Sequence of chain 1.B:
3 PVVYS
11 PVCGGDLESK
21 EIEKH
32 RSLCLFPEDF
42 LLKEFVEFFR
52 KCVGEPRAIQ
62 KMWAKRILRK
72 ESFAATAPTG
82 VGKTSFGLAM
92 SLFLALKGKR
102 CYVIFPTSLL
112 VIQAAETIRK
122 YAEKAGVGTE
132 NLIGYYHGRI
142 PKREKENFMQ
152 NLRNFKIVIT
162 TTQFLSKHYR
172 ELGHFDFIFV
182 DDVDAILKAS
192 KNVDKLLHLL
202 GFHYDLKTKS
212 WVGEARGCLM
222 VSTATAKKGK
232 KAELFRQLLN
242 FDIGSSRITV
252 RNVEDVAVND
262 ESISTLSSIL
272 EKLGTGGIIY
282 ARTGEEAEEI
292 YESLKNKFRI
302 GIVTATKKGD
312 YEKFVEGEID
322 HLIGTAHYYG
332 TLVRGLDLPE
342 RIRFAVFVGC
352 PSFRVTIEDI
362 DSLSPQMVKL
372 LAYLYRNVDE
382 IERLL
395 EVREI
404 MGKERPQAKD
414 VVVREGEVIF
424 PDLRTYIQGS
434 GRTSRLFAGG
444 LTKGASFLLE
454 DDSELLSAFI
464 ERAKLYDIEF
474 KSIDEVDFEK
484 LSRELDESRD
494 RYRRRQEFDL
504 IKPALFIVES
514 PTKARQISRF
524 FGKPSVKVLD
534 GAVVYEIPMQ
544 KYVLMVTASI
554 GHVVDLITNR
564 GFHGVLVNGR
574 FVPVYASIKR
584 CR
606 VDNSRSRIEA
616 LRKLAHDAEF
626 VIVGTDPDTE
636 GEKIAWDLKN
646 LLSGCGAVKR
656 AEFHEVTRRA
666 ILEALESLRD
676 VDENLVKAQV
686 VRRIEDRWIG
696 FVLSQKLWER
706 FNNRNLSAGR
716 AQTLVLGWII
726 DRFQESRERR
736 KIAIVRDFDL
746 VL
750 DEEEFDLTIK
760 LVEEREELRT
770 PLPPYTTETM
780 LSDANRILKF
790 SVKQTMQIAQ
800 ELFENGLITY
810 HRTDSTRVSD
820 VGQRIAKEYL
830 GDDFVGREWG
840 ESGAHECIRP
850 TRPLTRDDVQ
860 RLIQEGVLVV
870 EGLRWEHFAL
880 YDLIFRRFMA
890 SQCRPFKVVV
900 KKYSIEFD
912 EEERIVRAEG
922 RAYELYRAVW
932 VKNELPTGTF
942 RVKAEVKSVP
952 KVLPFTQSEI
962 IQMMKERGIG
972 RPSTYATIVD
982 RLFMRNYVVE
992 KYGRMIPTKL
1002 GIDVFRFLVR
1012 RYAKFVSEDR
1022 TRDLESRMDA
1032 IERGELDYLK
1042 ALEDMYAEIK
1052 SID

Binding-site contacts:
Ligand atom N6 contacts residue GLN61 of chain 1.B at 2.7 Å (h-bond).
Ligand atom PA contacts residue THR85 of chain 1.B at 3.7 Å.
Ligand atom O3A contacts residue LYS84 of chain 1.B at 3.8 Å.
Ligand atom C4' contacts residue GLN499 of chain 1.B at 3.2 Å.
Ligand atom PA contacts residue SER86 of chain 1.B at 3.8 Å.
Ligand atom N6 contacts residue GLU56 of chain 1.B at 3.7 Å.
Ligand atom PB contacts residue LYS84 of chain 1.B at 3.9 Å.
Ligand atom N7 contacts residue VAL54 of chain 1.B at 3.8 Å.
Ligand atom O1A contacts residue SER86 of chain 1.B at 2.5 Å (h-bond).
Ligand atom O2G contacts residue GLY81 of chain 1.B at 3.4 Å (h-bond).
Ligand atom N7 contacts residue SER86 of chain 1.B at 3.5 Å (h-bond).
Ligand atom C6 contacts residue VAL54 of chain 1.B at 3.8 Å (hydrophobic).
Ligand atom O2B contacts residue THR85 of chain 1.B at 3.2 Å (h-bond).
Ligand atom N6 contacts residue PRO57 of chain 1.B at 3.9 Å.
Ligand atom C5' contacts residue GLN499 of chain 1.B at 3.5 Å.
Ligand atom C8 contacts residue GLY83 of chain 1.B at 3.5 Å.
Ligand atom C5 contacts residue VAL54 of chain 1.B at 3.4 Å (hydrophobic).
Ligand atom N6 contacts residue PHE50 of chain 1.B at 3.3 Å.
Ligand atom O2B contacts residue LYS84 of chain 1.B at 3.1 Å (salt-bridge).
Ligand atom O2G contacts residue THR80 of chain 1.B at 3.8 Å.
Ligand atom N7 contacts residue GLY83 of chain 1.B at 3.4 Å.
Ligand atom O1G contacts residue ARG498 of chain 1.B at 2.4 Å (salt-bridge).
Ligand atom N9 contacts residue VAL54 of chain 1.B at 3.9 Å.
Ligand atom O1B contacts residue VAL82 of chain 1.B at 2.5 Å (h-bond).
Ligand atom C4 contacts residue VAL54 of chain 1.B at 3.5 Å (hydrophobic).
Ligand atom PB contacts residue VAL82 of chain 1.B at 3.4 Å.
Ligand atom O1G contacts residue GLY81 of chain 1.B at 3.8 Å.
Ligand atom C6 contacts residue PHE50 of chain 1.B at 3.9 Å (hydrophobic).
Ligand atom N7 contacts residue GLN61 of chain 1.B at 3.1 Å (h-bond).
Ligand atom O1A contacts residue THR85 of chain 1.B at 2.8 Å.
Ligand atom C8 contacts residue SER86 of chain 1.B at 3.2 Å.
Ligand atom O3A contacts residue THR85 of chain 1.B at 3.9 Å.
Ligand atom O2B contacts residue VAL82 of chain 1.B at 3.2 Å (h-bond).
Ligand atom N7 contacts residue ARG58 of chain 1.B at 3.9 Å.
Ligand atom N3 contacts residue VAL54 of chain 1.B at 3.9 Å.
Ligand atom PG contacts residue ARG498 of chain 1.B at 3.8 Å.
Ligand atom O4' contacts residue GLN499 of chain 1.B at 3.2 Å (h-bond).
Ligand atom O1B contacts residue GLY81 of chain 1.B at 3.8 Å.
Ligand atom N6 contacts residue ARG58 of chain 1.B at 3.8 Å.
Ligand atom C6 contacts residue GLN61 of chain 1.B at 3.9 Å.

The small molecule below binds the protein below.
Small molecule (SMILES): Nc1ncnc2c1ncn2[C@@H]1O[C@H](CO[P](=O)(O)O[P](=O)(O)NP(=O)(O)O)[C@@H](O)[C@H]1O